Binding-site contacts:
Ligand atom CAE contacts residue LEU331 of chain 1.A at 3.2 Å (hydrophobic).
Ligand atom CAI contacts residue PHE322 of chain 1.A at 3.9 Å (hydrophobic).
Ligand atom OAG contacts residue LEU278 of chain 1.A at 3.3 Å.
Ligand atom CAS contacts residue GLY335 of chain 1.A at 4.0 Å.
Ligand atom CAS contacts residue LEU331 of chain 1.A at 4.2 Å (hydrophobic).
Ligand atom CAY contacts residue LEU278 of chain 1.A at 4.2 Å (hydrophobic).
Ligand atom CAD contacts residue LEU331 of chain 1.A at 4.0 Å (hydrophobic).
Ligand atom CAP contacts residue PHE322 of chain 1.A at 3.5 Å (hydrophobic).
Ligand atom CAQ contacts residue PHE322 of chain 1.A at 3.7 Å (hydrophobic).
Ligand atom CAD contacts residue ARG332 of chain 1.A at 4.0 Å.
Ligand atom OAG contacts residue ASN276 of chain 1.A at 4.2 Å.
Ligand atom CAB contacts residue PHE359 of chain 1.C at 4.5 Å (hydrophobic).
Ligand atom CAU contacts residue GLY335 of chain 1.A at 4.2 Å.
Ligand atom CAN contacts residue ILE358 of chain 1.C at 3.7 Å (hydrophobic).
Ligand atom CBD contacts residue LEU331 of chain 1.A at 4.4 Å (hydrophobic).
Ligand atom CAA contacts residue PHE351 of chain 1.C at 3.9 Å (hydrophobic).
Ligand atom CAO contacts residue LEU334 of chain 1.A at 4.0 Å (hydrophobic).
Ligand atom CAX contacts residue ASN276 of chain 1.A at 3.8 Å.
Ligand atom CAL contacts residue ASN276 of chain 1.A at 3.9 Å.
Ligand atom CAK contacts residue PHE322 of chain 1.A at 3.8 Å (hydrophobic).
Ligand atom CBA contacts residue GLY355 of chain 1.C at 3.8 Å.
Ligand atom CAZ contacts residue ARG326 of chain 1.A at 4.2 Å.
Ligand atom CAI contacts residue ARG326 of chain 1.A at 4.1 Å.
Ligand atom CAA contacts residue GLY355 of chain 1.C at 4.2 Å.
Ligand atom CBI contacts residue LEU331 of chain 1.A at 4.3 Å (hydrophobic).
Ligand atom CBG contacts residue LEU331 of chain 1.A at 4.4 Å (hydrophobic).
Ligand atom CBA contacts residue ILE358 of chain 1.C at 4.3 Å (hydrophobic).
Ligand atom CAV contacts residue ARG326 of chain 1.A at 3.5 Å.
Ligand atom CBB contacts residue LEU338 of chain 1.A at 4.0 Å (hydrophobic).
Ligand atom CBA contacts residue LEU354 of chain 1.C at 4.1 Å (hydrophobic).
Ligand atom CAC contacts residue LEU338 of chain 1.A at 3.6 Å (hydrophobic).
Ligand atom OAH contacts residue ASN276 of chain 1.A at 3.0 Å (h-bond).
Ligand atom CAQ contacts residue LEU331 of chain 1.A at 3.9 Å (hydrophobic).
Ligand atom CBB contacts residue LEU334 of chain 1.A at 4.3 Å (hydrophobic).
Ligand atom CAA contacts residue LEU354 of chain 1.C at 3.9 Å (hydrophobic).
Ligand atom CAE contacts residue LEU334 of chain 1.A at 3.8 Å (hydrophobic).
Ligand atom CBG contacts residue PHE322 of chain 1.A at 4.4 Å (hydrophobic).
Ligand atom CAE contacts residue GLY335 of chain 1.A at 4.5 Å.
Ligand atom CAB contacts residue GLY355 of chain 1.C at 3.9 Å.

Sequence of chain 1.A:
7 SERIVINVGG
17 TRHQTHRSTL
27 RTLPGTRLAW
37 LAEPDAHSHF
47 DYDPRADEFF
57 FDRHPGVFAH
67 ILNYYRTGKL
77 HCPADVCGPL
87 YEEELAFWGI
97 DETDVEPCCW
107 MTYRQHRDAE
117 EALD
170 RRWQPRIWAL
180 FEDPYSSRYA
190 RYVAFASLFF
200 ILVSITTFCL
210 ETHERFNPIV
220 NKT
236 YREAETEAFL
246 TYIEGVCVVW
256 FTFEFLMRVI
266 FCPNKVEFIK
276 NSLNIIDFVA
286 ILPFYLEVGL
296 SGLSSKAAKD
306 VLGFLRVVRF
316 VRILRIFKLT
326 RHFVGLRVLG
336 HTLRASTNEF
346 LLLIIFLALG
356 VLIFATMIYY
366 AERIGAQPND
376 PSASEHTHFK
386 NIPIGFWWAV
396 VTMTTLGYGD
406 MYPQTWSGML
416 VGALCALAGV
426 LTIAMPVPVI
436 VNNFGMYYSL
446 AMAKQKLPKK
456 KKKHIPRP

Sequence of chain 1.C:
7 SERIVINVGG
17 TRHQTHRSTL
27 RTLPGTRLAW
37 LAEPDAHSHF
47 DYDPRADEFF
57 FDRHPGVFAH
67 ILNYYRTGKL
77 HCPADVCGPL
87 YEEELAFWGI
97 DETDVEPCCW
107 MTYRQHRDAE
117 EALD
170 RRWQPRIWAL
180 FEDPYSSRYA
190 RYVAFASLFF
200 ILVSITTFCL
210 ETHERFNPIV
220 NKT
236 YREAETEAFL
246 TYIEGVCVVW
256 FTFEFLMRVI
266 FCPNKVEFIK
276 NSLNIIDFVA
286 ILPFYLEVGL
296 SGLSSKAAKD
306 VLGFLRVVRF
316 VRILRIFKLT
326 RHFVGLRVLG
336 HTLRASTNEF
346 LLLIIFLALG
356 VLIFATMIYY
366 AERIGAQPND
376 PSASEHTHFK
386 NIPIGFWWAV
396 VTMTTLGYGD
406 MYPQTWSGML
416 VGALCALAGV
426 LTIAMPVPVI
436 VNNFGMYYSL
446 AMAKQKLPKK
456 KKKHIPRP

This protein binds this small molecule.
Small molecule (SMILES): CC(C)CCC[C@@H](C)[C@H]1CC[C@H]2[C@@H]3CC=C4C[C@@H](OC(=O)CCC(=O)O)CC[C@]4(C)[C@H]3CC[C@]12C